The small molecule below binds the protein below.
Small molecule (SMILES): CCCCCCCCCCCCOC[C@H]1O[C@H](O[C@H]2O[C@H](CO)[C@@H](O)[C@H](O)[C@H]2O)[C@H](O)[C@@H](O)[C@@H]1O

Binding-site contacts:
Ligand atom CAP contacts residue THR298 of chain 1.A at 3.6 Å.
Ligand atom OAS contacts residue ARG301 of chain 1.A at 3.4 Å.
Ligand atom CBD contacts residue VAL308 of chain 1.A at 4.1 Å (hydrophobic).
Ligand atom OAQ contacts residue ARG301 of chain 1.A at 3.4 Å (salt-bridge).
Ligand atom OAN contacts residue ARG301 of chain 1.A at 3.5 Å (salt-bridge).
Ligand atom O1 contacts residue PHE305 of chain 1.A at 4.1 Å.
Ligand atom CAT contacts residue THR302 of chain 1.A at 4.0 Å.
Ligand atom CAX contacts residue VAL304 of chain 1.A at 3.7 Å (hydrophobic).
Ligand atom CAO contacts residue ARG301 of chain 1.A at 3.4 Å.
Ligand atom OAQ contacts residue THR298 of chain 1.A at 3.5 Å (h-bond).
Ligand atom CBB contacts residue VAL308 of chain 1.A at 4.2 Å (hydrophobic).
Ligand atom C5 contacts residue PHE305 of chain 1.A at 4.2 Å (hydrophobic).
Ligand atom O2 contacts residue ARG301 of chain 1.A at 3.0 Å (salt-bridge).
Ligand atom O3 contacts residue LEU594 of chain 1.A at 4.0 Å.
Ligand atom CAO contacts residue THR302 of chain 1.A at 4.0 Å.
Ligand atom O5 contacts residue ARG301 of chain 1.A at 3.9 Å.
Ligand atom CAO contacts residue THR298 of chain 1.A at 4.2 Å.
Ligand atom CAT contacts residue ARG666 of chain 1.A at 3.5 Å.
Ligand atom O6 contacts residue VAL304 of chain 1.A at 4.2 Å.
Ligand atom C1 contacts residue PHE305 of chain 1.A at 4.0 Å (hydrophobic).
Ligand atom CBF contacts residue VAL308 of chain 1.A at 4.2 Å (hydrophobic).
Ligand atom O5 contacts residue PHE305 of chain 1.A at 3.7 Å.
Ligand atom CBI contacts residue VAL311 of chain 1.A at 4.2 Å (hydrophobic).
Ligand atom OAW contacts residue THR302 of chain 1.A at 4.1 Å.
Ligand atom O4 contacts residue GLN10 of chain 1.A at 4.2 Å.
Ligand atom CAP contacts residue MET297 of chain 1.A at 4.1 Å (hydrophobic).
Ligand atom C6 contacts residue PHE305 of chain 1.A at 3.5 Å (hydrophobic).
Ligand atom CAP contacts residue ARG301 of chain 1.A at 2.7 Å.
Ligand atom CBH contacts residue VAL308 of chain 1.A at 4.2 Å (hydrophobic).
Ligand atom CAR contacts residue ARG301 of chain 1.A at 4.1 Å.
Ligand atom OAW contacts residue ARG666 of chain 1.A at 3.5 Å (salt-bridge).
Ligand atom CAZ contacts residue VAL308 of chain 1.A at 4.2 Å (hydrophobic).
Ligand atom CAR contacts residue ARG666 of chain 1.A at 3.9 Å.
Ligand atom CAV contacts residue ARG666 of chain 1.A at 4.1 Å.
Ligand atom CAR contacts residue THR302 of chain 1.A at 3.4 Å.
Ligand atom O4 contacts residue SER11 of chain 1.A at 4.1 Å.
Ligand atom CBH contacts residue VAL311 of chain 1.A at 3.9 Å (hydrophobic).
Ligand atom CAR contacts residue THR298 of chain 1.A at 3.9 Å.
Ligand atom OAS contacts residue ARG666 of chain 1.A at 3.9 Å.
Ligand atom OAS contacts residue THR302 of chain 1.A at 2.5 Å.

Sequence of chain 1.A:
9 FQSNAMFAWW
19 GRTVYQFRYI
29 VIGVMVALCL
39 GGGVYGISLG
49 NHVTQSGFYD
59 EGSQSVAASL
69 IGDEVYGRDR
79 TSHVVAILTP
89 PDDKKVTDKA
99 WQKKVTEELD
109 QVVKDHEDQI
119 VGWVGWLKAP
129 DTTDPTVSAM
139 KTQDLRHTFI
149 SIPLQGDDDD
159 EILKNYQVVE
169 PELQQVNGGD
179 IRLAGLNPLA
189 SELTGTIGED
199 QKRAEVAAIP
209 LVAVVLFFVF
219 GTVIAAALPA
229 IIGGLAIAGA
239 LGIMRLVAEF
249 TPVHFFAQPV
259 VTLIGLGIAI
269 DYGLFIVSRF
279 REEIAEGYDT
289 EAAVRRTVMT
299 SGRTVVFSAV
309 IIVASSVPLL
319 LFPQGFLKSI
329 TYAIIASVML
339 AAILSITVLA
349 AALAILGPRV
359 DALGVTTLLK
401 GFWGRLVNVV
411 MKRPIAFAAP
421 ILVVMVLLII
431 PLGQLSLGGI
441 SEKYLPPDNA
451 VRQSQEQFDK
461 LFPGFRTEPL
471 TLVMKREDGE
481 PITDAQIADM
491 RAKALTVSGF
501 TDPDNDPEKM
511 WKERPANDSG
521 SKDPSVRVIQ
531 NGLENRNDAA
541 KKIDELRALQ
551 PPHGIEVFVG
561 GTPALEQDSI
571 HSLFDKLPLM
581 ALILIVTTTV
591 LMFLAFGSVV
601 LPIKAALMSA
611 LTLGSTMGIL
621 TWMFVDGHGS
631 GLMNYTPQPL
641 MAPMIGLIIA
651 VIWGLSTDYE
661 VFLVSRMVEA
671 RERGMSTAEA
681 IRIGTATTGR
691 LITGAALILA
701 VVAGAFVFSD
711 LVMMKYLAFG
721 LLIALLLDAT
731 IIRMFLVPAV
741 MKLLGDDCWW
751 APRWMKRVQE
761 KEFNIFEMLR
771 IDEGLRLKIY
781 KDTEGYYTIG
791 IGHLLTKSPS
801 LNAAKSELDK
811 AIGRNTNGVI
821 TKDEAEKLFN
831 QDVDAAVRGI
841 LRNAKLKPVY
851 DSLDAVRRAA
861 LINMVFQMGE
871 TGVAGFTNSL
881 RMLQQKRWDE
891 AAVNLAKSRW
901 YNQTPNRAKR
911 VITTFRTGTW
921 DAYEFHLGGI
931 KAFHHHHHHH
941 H